This small molecule binds to this protein.
Small molecule (SMILES): CC(C)C[C@@H]1NC(=O)[C@H](CCCN=C(N)N)NC(=O)[C@H](CCCN=C(N)N)NC(=O)[C@H]([C@@H](C)O)NC(=O)[C@H](CO)NC(=O)[C@H](CC(C)C)NC(=O)[C@H](CC(=O)O)NC(=O)[C@H](Cc2ccccc2)NC(=O)[C@H](CCC(N)=O)NC(=O)[C@@H](N)CSSC[C@@H](C(N)=O)NC(=O)[C@H](CCCCN)NC1=O

Sequence of chain 1.C:
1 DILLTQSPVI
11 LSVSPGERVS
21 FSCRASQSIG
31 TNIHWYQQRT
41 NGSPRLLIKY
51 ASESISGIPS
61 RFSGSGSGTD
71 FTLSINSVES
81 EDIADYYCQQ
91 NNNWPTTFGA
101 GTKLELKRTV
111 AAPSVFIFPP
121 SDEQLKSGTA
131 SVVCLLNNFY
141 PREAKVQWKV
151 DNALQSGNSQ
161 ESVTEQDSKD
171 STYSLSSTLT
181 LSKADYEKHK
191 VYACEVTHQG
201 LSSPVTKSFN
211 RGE

Sequence of chain 1.D:
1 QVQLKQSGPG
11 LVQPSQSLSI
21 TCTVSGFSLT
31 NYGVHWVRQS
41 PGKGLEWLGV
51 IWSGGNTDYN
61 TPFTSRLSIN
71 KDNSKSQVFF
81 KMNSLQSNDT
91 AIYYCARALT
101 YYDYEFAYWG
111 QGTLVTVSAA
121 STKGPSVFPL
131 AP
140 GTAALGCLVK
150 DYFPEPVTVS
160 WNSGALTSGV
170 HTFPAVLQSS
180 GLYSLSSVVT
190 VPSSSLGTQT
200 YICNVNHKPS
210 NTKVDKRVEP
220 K

Binding-site contacts:
Ligand atom NH2 contacts residue ASP85 of chain 1.C at 3.0 Å (salt-bridge).
Ligand atom CZ contacts residue ASP85 of chain 1.C at 3.6 Å.
Ligand atom NH1 contacts residue GLN111 of chain 1.D at 2.7 Å (h-bond).
Ligand atom NE2 contacts residue PRO41 of chain 1.D at 3.3 Å (h-bond).
Ligand atom CD contacts residue ILE92 of chain 1.D at 3.6 Å (hydrophobic).
Ligand atom CD1 contacts residue GLN39 of chain 1.D at 3.5 Å.
Ligand atom CZ contacts residue GLN39 of chain 1.D at 3.4 Å.
Ligand atom CD contacts residue THR40 of chain 1.C at 3.6 Å.
Ligand atom N contacts residue ASP85 of chain 1.C at 2.7 Å (salt-bridge).
Ligand atom O contacts residue PRO41 of chain 1.D at 3.4 Å.
Ligand atom CD contacts residue GLY42 of chain 1.C at 3.3 Å.
Ligand atom C contacts residue ASP85 of chain 1.C at 3.4 Å.
Ligand atom CD contacts residue ASP85 of chain 1.C at 3.4 Å.
Ligand atom CG contacts residue ILE92 of chain 1.D at 3.5 Å (hydrophobic).
Ligand atom O contacts residue GLN38 of chain 1.C at 3.4 Å.
Ligand atom CA contacts residue ASP85 of chain 1.C at 3.3 Å.
Ligand atom CD2 contacts residue TYR87 of chain 1.C at 3.4 Å (hydrophobic).
Ligand atom CB contacts residue GLU154 of chain 1.D at 3.2 Å.
Ligand atom OE1 contacts residue PRO41 of chain 1.D at 3.4 Å (h-bond).
Ligand atom NE contacts residue ASP85 of chain 1.C at 2.8 Å (salt-bridge).
Ligand atom O contacts residue LYS103 of chain 1.C at 3.1 Å (salt-bridge).
Ligand atom NH2 contacts residue ALA84 of chain 1.C at 3.1 Å.
Ligand atom NE contacts residue ILE92 of chain 1.D at 3.3 Å.
Ligand atom NH1 contacts residue THR40 of chain 1.C at 3.3 Å (h-bond).
Ligand atom OG contacts residue GLU154 of chain 1.D at 2.6 Å (salt-bridge).
Ligand atom SG contacts residue VAL9 of chain 1.C at 3.3 Å.
Ligand atom CG contacts residue TYR87 of chain 1.C at 3.5 Å (hydrophobic).
Ligand atom CD contacts residue PRO41 of chain 1.D at 3.5 Å (hydrophobic).
Ligand atom CE1 contacts residue GLN39 of chain 1.D at 3.2 Å.
Ligand atom CE2 contacts residue GLN39 of chain 1.D at 3.6 Å.
Ligand atom O contacts residue ASN41 of chain 1.C at 2.7 Å (h-bond).
Ligand atom CD1 contacts residue THR90 of chain 1.D at 3.5 Å.
Ligand atom CG contacts residue THR40 of chain 1.C at 3.5 Å.
Ligand atom NH1 contacts residue SER43 of chain 1.C at 3.5 Å (h-bond).
Ligand atom CZ contacts residue GLN111 of chain 1.D at 3.2 Å.
Ligand atom CZ contacts residue ALA84 of chain 1.C at 3.6 Å (hydrophobic).
Ligand atom NH2 contacts residue GLN111 of chain 1.D at 2.8 Å (h-bond).
Ligand atom O contacts residue ASN41 of chain 1.C at 3.1 Å (h-bond).
Ligand atom CD2 contacts residue GLN39 of chain 1.D at 3.6 Å.
Ligand atom CE1 contacts residue GLN38 of chain 1.C at 3.5 Å.